Binding-site contacts:
Ligand atom N3 contacts residue ASN224 of chain 1.C at 3.0 Å (h-bond).
Ligand atom OP1 contacts residue LYS257 of chain 1.C at 3.2 Å (salt-bridge).
Ligand atom N7 contacts residue HIS150 of chain 1.C at 3.2 Å.
Ligand atom N6 contacts residue GLN117 of chain 1.C at 3.2 Å (h-bond).
Ligand atom C5 contacts residue HIS150 of chain 1.C at 3.2 Å.
Ligand atom O2' contacts residue LYS257 of chain 1.C at 2.9 Å (salt-bridge).
Ligand atom O4 contacts residue GLN307 of chain 1.C at 2.9 Å (h-bond).
Ligand atom C2 contacts residue TYR304 of chain 1.C at 3.0 Å (hydrophobic).
Ligand atom C2 contacts residue TYR225 of chain 1.C at 3.0 Å (hydrophobic).
Ligand atom N1 contacts residue GLN44 of chain 1.C at 3.1 Å (h-bond).
Ligand atom C8 contacts residue TYR225 of chain 1.C at 3.2 Å (hydrophobic).
Ligand atom C4 contacts residue ASN261 of chain 1.C at 3.2 Å.
Ligand atom O4 contacts residue GLN228 of chain 1.C at 3.1 Å (h-bond).
Ligand atom N3 contacts residue ASN303 of chain 1.C at 3.1 Å (h-bond).
Ligand atom C6 contacts residue HIS150 of chain 1.C at 3.2 Å.
Ligand atom O2' contacts residue TYR301 of chain 1.C at 3.2 Å.
Ligand atom O2 contacts residue ASN77 of chain 1.C at 3.2 Å (h-bond).
Ligand atom N7 contacts residue TYR225 of chain 1.C at 3.1 Å.
Ligand atom N1 contacts residue TYR304 of chain 1.C at 3.1 Å (h-bond).
Ligand atom O2 contacts residue ASN224 of chain 1.C at 3.2 Å (h-bond).
Ligand atom C2 contacts residue GLU264 of chain 1.C at 3.2 Å.
Ligand atom N7 contacts residue TYR78 of chain 1.C at 3.2 Å (h-bond).
Ligand atom N1 contacts residue GLN117 of chain 1.C at 3.1 Å (h-bond).
Ligand atom N6 contacts residue GLN44 of chain 1.C at 2.9 Å (h-bond).
Ligand atom N1 contacts residue TYR225 of chain 1.C at 3.1 Å (h-bond).
Ligand atom N2 contacts residue SER260 of chain 1.C at 2.5 Å (h-bond).
Ligand atom N3 contacts residue TYR78 of chain 1.C at 3.3 Å.
Ligand atom O2' contacts residue GLN37 of chain 1.C at 3.1 Å (h-bond).
Ligand atom N7 contacts residue TYR304 of chain 1.C at 3.2 Å.
Ligand atom O2 contacts residue ASN303 of chain 1.C at 3.1 Å (h-bond).
Ligand atom O4' contacts residue ARG189 of chain 1.C at 3.0 Å (salt-bridge).
Ligand atom O3' contacts residue LYS257 of chain 1.C at 3.0 Å (salt-bridge).
Ligand atom N2 contacts residue ASN261 of chain 1.C at 3.2 Å (h-bond).
Ligand atom N3 contacts residue TYR225 of chain 1.C at 3.1 Å (h-bond).
Ligand atom O2' contacts residue HIS150 of chain 1.C at 3.2 Å.
Ligand atom N1 contacts residue GLU264 of chain 1.C at 2.7 Å (salt-bridge).
Ligand atom N2 contacts residue GLU264 of chain 1.C at 2.8 Å (salt-bridge).
Ligand atom O2 contacts residue TYR258 of chain 1.C at 3.2 Å.
Ligand atom N3 contacts residue TYR304 of chain 1.C at 3.2 Å (h-bond).
Ligand atom N6 contacts residue HIS150 of chain 1.C at 3.1 Å (h-bond).

Sequence of chain 1.C:
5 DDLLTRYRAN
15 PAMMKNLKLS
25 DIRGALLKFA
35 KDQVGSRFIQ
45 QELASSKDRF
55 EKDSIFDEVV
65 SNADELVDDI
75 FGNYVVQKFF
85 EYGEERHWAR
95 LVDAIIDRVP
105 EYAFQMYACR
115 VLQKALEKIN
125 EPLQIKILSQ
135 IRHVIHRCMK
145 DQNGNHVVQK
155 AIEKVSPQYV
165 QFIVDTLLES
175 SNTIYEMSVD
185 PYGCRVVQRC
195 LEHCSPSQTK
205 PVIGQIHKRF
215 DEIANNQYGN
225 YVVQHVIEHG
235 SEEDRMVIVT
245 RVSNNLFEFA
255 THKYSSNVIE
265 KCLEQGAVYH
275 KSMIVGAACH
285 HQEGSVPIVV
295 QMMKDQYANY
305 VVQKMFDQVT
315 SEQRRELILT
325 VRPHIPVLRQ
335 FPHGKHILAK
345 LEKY

This protein binds this small molecule.
Small molecule (SMILES): Nc1nc(=O)c2ncn([C@@H]3O[C@H](CO[P](=O)(O)O[C@H]4[C@@H](O)[C@H](n5ccc(=O)[nH]c5=O)O[C@@H]4COP(=O)=O)[C@@H](O[P](=O)(O)OC[C@H]4O[C@@H](n5ccc(=O)[nH]c5=O)[C@H](O)[C@@H]4O[P](=O)(O)OC[C@H]4O[C@@H](n5cnc6c(N)ncnc65)[C@H](O)[C@@H]4O[P](=O)(O)OC[C@H]4O[C@@H](n5ccc(=O)[nH]c5=O)[C@H](O)[C@@H]4O[P](=O)(O)OC[C@H]4O[C@@H](n5cnc6c(N)ncnc65)[C@H](O)[C@@H]4O[P](=O)(O)OC[C@H]4O[C@@H](n5ccc(=O)[nH]c5=O)[C@H](O)[C@@H]4O[P](=O)(O)OC[C@H]4O[C@@H](n5cnc6c(N)ncnc65)[C@H](O)[C@@H]4O)[C@H]3O)c2[nH]1